Sequence of chain 1.B:
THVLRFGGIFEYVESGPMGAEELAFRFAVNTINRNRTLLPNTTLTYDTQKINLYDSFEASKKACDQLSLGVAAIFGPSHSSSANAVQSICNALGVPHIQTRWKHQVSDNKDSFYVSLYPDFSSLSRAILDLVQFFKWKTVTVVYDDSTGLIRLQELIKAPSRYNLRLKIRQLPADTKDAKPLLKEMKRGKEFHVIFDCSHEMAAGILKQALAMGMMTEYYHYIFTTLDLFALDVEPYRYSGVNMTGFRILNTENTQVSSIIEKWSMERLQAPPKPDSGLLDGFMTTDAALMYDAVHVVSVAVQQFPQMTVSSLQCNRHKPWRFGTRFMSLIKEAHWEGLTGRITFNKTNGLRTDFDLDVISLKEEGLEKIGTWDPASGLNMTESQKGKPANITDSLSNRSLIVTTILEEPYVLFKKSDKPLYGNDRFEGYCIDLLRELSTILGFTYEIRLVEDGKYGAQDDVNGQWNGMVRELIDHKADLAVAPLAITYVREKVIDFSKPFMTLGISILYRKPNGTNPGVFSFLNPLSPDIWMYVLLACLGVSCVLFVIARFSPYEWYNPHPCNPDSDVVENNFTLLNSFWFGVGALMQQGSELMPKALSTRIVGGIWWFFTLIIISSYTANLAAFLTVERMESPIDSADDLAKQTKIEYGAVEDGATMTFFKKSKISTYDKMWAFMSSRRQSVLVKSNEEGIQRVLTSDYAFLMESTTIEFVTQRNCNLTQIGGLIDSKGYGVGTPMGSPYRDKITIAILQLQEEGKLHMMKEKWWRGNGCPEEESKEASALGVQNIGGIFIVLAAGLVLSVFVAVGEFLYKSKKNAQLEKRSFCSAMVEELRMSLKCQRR

Binding-site contacts:
Ligand atom C contacts residue ARG523 of chain 1.B at 3.9 Å.
Ligand atom CB contacts residue TYR488 of chain 1.B at 3.5 Å (hydrophobic).
Ligand atom CG contacts residue GLU738 of chain 1.B at 4.3 Å.
Ligand atom CG contacts residue ASN721 of chain 1.B at 3.9 Å.
Ligand atom O contacts residue GLY688 of chain 1.B at 3.3 Å.
Ligand atom CD contacts residue ASN721 of chain 1.B at 4.3 Å.
Ligand atom OE1 contacts residue THR690 of chain 1.B at 3.7 Å.
Ligand atom O contacts residue TYR488 of chain 1.B at 3.3 Å.
Ligand atom O contacts residue ALA689 of chain 1.B at 2.5 Å (h-bond).
Ligand atom OXT contacts residue ARG523 of chain 1.B at 3.7 Å.
Ligand atom CA contacts residue TYR488 of chain 1.B at 3.6 Å (hydrophobic).
Ligand atom CB contacts residue ALA689 of chain 1.B at 4.2 Å (hydrophobic).
Ligand atom CB contacts residue GLY688 of chain 1.B at 4.3 Å.
Ligand atom C contacts residue GLU738 of chain 1.B at 4.2 Å.
Ligand atom OE1 contacts residue LEU736 of chain 1.B at 4.0 Å.
Ligand atom CA contacts residue GLU738 of chain 1.B at 3.4 Å.
Ligand atom OE1 contacts residue GLU738 of chain 1.B at 3.7 Å.
Ligand atom C contacts residue ALA689 of chain 1.B at 3.4 Å (hydrophobic).
Ligand atom OXT contacts residue PRO516 of chain 1.B at 3.7 Å.
Ligand atom OE2 contacts residue GLU738 of chain 1.B at 3.7 Å.
Ligand atom OE2 contacts residue THR690 of chain 1.B at 3.0 Å (h-bond).
Ligand atom CB contacts residue GLU738 of chain 1.B at 4.3 Å.
Ligand atom C contacts residue TYR488 of chain 1.B at 3.4 Å (hydrophobic).
Ligand atom CA contacts residue ALA689 of chain 1.B at 4.1 Å (hydrophobic).
Ligand atom O contacts residue ARG523 of chain 1.B at 3.0 Å (salt-bridge).
Ligand atom CD contacts residue GLU738 of chain 1.B at 3.7 Å.
Ligand atom OXT contacts residue ALA518 of chain 1.B at 3.5 Å.
Ligand atom CG contacts residue VAL685 of chain 1.B at 3.7 Å (hydrophobic).
Ligand atom OE1 contacts residue MET737 of chain 1.B at 3.4 Å.
Ligand atom CD contacts residue VAL685 of chain 1.B at 3.6 Å (hydrophobic).
Ligand atom OE2 contacts residue VAL685 of chain 1.B at 3.6 Å.
Ligand atom OE1 contacts residue VAL685 of chain 1.B at 3.8 Å.
Ligand atom OE1 contacts residue ASN721 of chain 1.B at 3.8 Å.
Ligand atom N contacts residue GLU738 of chain 1.B at 3.4 Å.
Ligand atom N contacts residue PRO516 of chain 1.B at 4.3 Å.
Ligand atom OXT contacts residue ALA689 of chain 1.B at 3.7 Å.
Ligand atom N contacts residue TYR764 of chain 1.B at 3.5 Å (h-bond).
Ligand atom OXT contacts residue TYR488 of chain 1.B at 3.6 Å.
Ligand atom N contacts residue TYR488 of chain 1.B at 3.4 Å.
Ligand atom CD contacts residue THR690 of chain 1.B at 3.6 Å.

A protein and the small-molecule ligand that binds it are described below.
Small molecule (SMILES): N[C@@H](CCC(=O)O)C(=O)O